Sequence of chain 1.A:
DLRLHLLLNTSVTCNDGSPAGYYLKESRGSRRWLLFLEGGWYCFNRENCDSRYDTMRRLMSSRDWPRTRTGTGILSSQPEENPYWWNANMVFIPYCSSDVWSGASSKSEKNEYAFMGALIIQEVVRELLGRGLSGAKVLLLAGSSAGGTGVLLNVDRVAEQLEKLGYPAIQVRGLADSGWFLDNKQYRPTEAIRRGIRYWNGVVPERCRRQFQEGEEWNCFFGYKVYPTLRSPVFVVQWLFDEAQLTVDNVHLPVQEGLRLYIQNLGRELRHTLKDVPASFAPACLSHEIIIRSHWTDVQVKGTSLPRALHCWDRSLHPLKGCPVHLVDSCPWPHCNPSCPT

The small molecule below binds the protein below.
Small molecule (SMILES): CC(=O)N[C@@H]1[C@@H](O)[C@H](O)[C@@H](CO)O[C@H]1O

Binding-site contacts:
Ligand atom C6 contacts residue VAL22 of chain 1.A at 4.2 Å (hydrophobic).
Ligand atom C4 contacts residue ASN19 of chain 1.A at 4.2 Å.
Ligand atom C5 contacts residue VAL22 of chain 1.A at 4.4 Å (hydrophobic).
Ligand atom C5 contacts residue ASN19 of chain 1.A at 3.6 Å.
Ligand atom C2 contacts residue ASN19 of chain 1.A at 2.4 Å.
Ligand atom C3 contacts residue ASN19 of chain 1.A at 3.8 Å.
Ligand atom C1 contacts residue ASN19 of chain 1.A at 1.4 Å.
Ligand atom O6 contacts residue VAL22 of chain 1.A at 4.3 Å.
Ligand atom C7 contacts residue ASN19 of chain 1.A at 3.6 Å.
Ligand atom O7 contacts residue ASN19 of chain 1.A at 3.8 Å.
Ligand atom N2 contacts residue ASN19 of chain 1.A at 2.9 Å (h-bond).
Ligand atom C1 contacts residue VAL22 of chain 1.A at 4.3 Å (hydrophobic).
Ligand atom O5 contacts residue ASN19 of chain 1.A at 2.3 Å (h-bond).
Ligand atom O5 contacts residue GLU133 of chain 1.A at 4.5 Å.
Ligand atom O7 contacts residue ARG136 of chain 1.A at 4.0 Å.
Ligand atom O5 contacts residue VAL22 of chain 1.A at 3.6 Å.